Sequence of chain 2.B:
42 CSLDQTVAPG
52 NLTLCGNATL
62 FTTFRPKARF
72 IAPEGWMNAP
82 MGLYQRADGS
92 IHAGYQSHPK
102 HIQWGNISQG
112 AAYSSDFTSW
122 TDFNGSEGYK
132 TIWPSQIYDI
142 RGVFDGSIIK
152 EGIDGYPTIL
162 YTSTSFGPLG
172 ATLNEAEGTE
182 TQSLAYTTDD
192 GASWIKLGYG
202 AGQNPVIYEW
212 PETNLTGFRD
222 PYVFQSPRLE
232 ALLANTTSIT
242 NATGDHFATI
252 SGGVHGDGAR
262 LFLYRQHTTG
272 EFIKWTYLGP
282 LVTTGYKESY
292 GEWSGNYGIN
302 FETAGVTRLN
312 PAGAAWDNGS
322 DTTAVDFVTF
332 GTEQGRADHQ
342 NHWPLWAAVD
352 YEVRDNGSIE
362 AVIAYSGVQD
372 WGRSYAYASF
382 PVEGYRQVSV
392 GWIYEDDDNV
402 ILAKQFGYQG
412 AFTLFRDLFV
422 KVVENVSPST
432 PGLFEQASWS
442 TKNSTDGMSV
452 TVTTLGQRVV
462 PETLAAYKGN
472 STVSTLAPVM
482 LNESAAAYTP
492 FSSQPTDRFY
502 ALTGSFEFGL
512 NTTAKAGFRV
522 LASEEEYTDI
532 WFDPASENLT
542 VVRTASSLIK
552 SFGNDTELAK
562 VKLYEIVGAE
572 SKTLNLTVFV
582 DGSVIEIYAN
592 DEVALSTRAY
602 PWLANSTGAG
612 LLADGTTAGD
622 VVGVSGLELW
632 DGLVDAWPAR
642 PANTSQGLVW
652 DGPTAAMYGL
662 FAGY

Binding-site contacts:
Ligand atom O4 contacts residue ASN58 of chain 2.B at 3.9 Å.
Ligand atom N2 contacts residue ALA59 of chain 2.B at 2.8 Å (h-bond).
Ligand atom C3 contacts residue ASN58 of chain 2.B at 4.0 Å.
Ligand atom C3 contacts residue ALA59 of chain 2.B at 3.7 Å (hydrophobic).
Ligand atom C1 contacts residue ALA59 of chain 2.B at 4.1 Å (hydrophobic).
Ligand atom C8 contacts residue ASN644 of chain 2.B at 4.4 Å.
Ligand atom C6 contacts residue GLY648 of chain 2.B at 4.0 Å.
Ligand atom C2 contacts residue ALA59 of chain 2.B at 3.7 Å (hydrophobic).
Ligand atom O6 contacts residue SER646 of chain 2.B at 4.2 Å.
Ligand atom C5 contacts residue SER646 of chain 2.B at 3.6 Å.
Ligand atom C8 contacts residue THR60 of chain 2.B at 3.4 Å.
Ligand atom C5 contacts residue ALA59 of chain 2.B at 4.4 Å (hydrophobic).
Ligand atom C1 contacts residue ASN644 of chain 2.B at 1.4 Å.
Ligand atom C5 contacts residue ASN644 of chain 2.B at 3.6 Å.
Ligand atom C1 contacts residue SER646 of chain 2.B at 3.9 Å.
Ligand atom C3 contacts residue ASN644 of chain 2.B at 3.8 Å.
Ligand atom O3 contacts residue THR60 of chain 2.B at 4.4 Å.
Ligand atom C2 contacts residue ASN644 of chain 2.B at 2.5 Å.
Ligand atom N2 contacts residue ASN644 of chain 2.B at 2.9 Å (h-bond).
Ligand atom C8 contacts residue PHE62 of chain 2.B at 4.4 Å (hydrophobic).
Ligand atom C6 contacts residue SER646 of chain 2.B at 3.7 Å.
Ligand atom O5 contacts residue SER646 of chain 2.B at 3.6 Å.
Ligand atom C6 contacts residue GLN647 of chain 2.B at 4.5 Å.
Ligand atom O3 contacts residue ASN58 of chain 2.B at 4.2 Å.
Ligand atom C7 contacts residue ALA59 of chain 2.B at 3.7 Å (hydrophobic).
Ligand atom C8 contacts residue ALA59 of chain 2.B at 3.7 Å (hydrophobic).
Ligand atom O3 contacts residue ALA59 of chain 2.B at 4.3 Å.
Ligand atom C4 contacts residue ASN644 of chain 2.B at 4.2 Å.
Ligand atom C7 contacts residue ASN644 of chain 2.B at 3.2 Å.
Ligand atom O5 contacts residue ASN644 of chain 2.B at 2.3 Å (h-bond).
Ligand atom N2 contacts residue THR60 of chain 2.B at 4.2 Å.
Ligand atom O7 contacts residue ASN644 of chain 2.B at 3.2 Å (h-bond).

A protein and the small-molecule ligand that binds it are described below.
Small molecule (SMILES): CC(=O)N[C@@H]1[C@@H](O)[C@H](O)[C@@H](CO)O[C@H]1O